Sequence of chain 1.G:
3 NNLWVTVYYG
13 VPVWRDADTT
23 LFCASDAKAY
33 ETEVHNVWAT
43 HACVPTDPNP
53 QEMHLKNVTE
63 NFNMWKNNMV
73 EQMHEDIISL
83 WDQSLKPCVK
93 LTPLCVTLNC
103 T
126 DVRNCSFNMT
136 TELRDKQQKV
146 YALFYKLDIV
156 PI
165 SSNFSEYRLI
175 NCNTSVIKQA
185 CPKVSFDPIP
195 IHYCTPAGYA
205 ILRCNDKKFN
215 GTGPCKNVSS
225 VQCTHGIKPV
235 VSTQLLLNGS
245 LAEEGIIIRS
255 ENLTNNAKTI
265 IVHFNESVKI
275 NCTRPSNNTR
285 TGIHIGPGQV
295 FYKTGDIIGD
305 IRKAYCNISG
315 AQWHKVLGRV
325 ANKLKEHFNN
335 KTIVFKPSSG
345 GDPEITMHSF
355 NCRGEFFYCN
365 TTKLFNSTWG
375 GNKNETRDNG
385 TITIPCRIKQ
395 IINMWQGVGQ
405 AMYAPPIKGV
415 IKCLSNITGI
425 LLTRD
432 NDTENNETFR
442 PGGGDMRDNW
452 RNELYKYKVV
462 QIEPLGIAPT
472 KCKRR

Binding-site contacts:
Ligand atom O5 contacts residue ASN167 of chain 1.G at 2.4 Å (h-bond).
Ligand atom O7 contacts residue ASN167 of chain 1.G at 4.5 Å.
Ligand atom C6 contacts residue ASN167 of chain 1.G at 3.2 Å.
Ligand atom C4 contacts residue ASN167 of chain 1.G at 3.3 Å.
Ligand atom C1 contacts residue ASN167 of chain 1.G at 1.4 Å.
Ligand atom C2 contacts residue ASN167 of chain 1.G at 2.5 Å.
Ligand atom C7 contacts residue ASN167 of chain 1.G at 4.4 Å.
Ligand atom N2 contacts residue ASN167 of chain 1.G at 3.6 Å (h-bond).
Ligand atom O6 contacts residue ASN167 of chain 1.G at 2.7 Å (h-bond).
Ligand atom C3 contacts residue ASN167 of chain 1.G at 3.5 Å.
Ligand atom C5 contacts residue ASN167 of chain 1.G at 3.1 Å.

The protein below binds the small molecule below.
Small molecule (SMILES): CC(=O)N[C@@H]1[C@@H](O)[C@H](O)[C@@H](CO)O[C@H]1O